A small-molecule ligand and the protein it binds are described below.
Small molecule (SMILES): CC(=O)N[C@H]1[C@H](O[C@H]2[C@H](O)[C@@H](NC(C)=O)CO[C@@H]2CO)O[C@H](CO)[C@@H](O[C@@H]2O[C@H](CO)[C@@H](O)[C@H](O)[C@@H]2O)[C@@H]1O

Sequence of chain 1.C:
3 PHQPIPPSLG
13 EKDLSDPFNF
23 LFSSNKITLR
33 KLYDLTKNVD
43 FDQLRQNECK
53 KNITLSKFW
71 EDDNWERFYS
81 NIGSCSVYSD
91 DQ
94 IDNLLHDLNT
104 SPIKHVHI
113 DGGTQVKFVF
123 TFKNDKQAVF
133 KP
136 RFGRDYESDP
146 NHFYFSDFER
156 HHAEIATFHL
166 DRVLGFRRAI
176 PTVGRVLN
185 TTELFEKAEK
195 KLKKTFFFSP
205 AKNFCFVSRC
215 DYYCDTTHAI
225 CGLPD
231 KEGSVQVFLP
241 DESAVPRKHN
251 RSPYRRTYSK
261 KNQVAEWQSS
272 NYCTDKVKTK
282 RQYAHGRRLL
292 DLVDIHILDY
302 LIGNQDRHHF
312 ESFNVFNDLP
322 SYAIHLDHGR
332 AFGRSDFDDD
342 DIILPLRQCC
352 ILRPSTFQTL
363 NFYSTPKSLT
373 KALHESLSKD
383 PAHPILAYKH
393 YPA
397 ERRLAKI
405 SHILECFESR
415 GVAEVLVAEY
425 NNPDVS

Binding-site contacts:
Ligand atom C2 contacts residue ASN54 of chain 1.C at 2.0 Å.
Ligand atom O3 contacts residue ASN54 of chain 1.C at 4.4 Å.
Ligand atom O4 contacts residue SER89 of chain 1.C at 3.5 Å (h-bond).
Ligand atom C1 contacts residue ASN54 of chain 1.C at 1.4 Å.
Ligand atom C4 contacts residue SER89 of chain 1.C at 3.9 Å.
Ligand atom N2 contacts residue ASN54 of chain 1.C at 2.5 Å (h-bond).
Ligand atom O7 contacts residue CYS85 of chain 1.C at 4.3 Å.
Ligand atom O5 contacts residue ASN54 of chain 1.C at 2.3 Å (h-bond).
Ligand atom C2 contacts residue SER89 of chain 1.C at 3.6 Å.
Ligand atom C3 contacts residue ASN54 of chain 1.C at 3.4 Å.
Ligand atom O3 contacts residue SER89 of chain 1.C at 3.9 Å.
Ligand atom O6 contacts residue ASP90 of chain 1.C at 4.3 Å.
Ligand atom C4 contacts residue ASN54 of chain 1.C at 3.9 Å.
Ligand atom C5 contacts residue ASN54 of chain 1.C at 3.5 Å.
Ligand atom O7 contacts residue SER89 of chain 1.C at 3.3 Å (h-bond).
Ligand atom C1 contacts residue SER89 of chain 1.C at 4.1 Å.
Ligand atom C7 contacts residue ASP90 of chain 1.C at 4.3 Å.
Ligand atom C3 contacts residue SER89 of chain 1.C at 3.8 Å.
Ligand atom C7 contacts residue SER89 of chain 1.C at 4.0 Å.
Ligand atom O7 contacts residue ASN54 of chain 1.C at 4.1 Å.
Ligand atom N2 contacts residue SER89 of chain 1.C at 4.5 Å.
Ligand atom C7 contacts residue ASN54 of chain 1.C at 3.1 Å.
Ligand atom O5 contacts residue SER89 of chain 1.C at 4.1 Å.
Ligand atom C8 contacts residue ASN54 of chain 1.C at 3.4 Å.
Ligand atom O7 contacts residue ASP90 of chain 1.C at 3.3 Å.